This protein binds this small molecule.
Small molecule (SMILES): O=C(N[C@@H](CO)C(=O)OC[C@H](NC(=O)c1cccc(O)c1O)C(=O)OC[C@@H](NC(=O)c1cccc(O)c1O)C(=O)O)c1cccc(O)c1O

Sequence of chain 1.C:
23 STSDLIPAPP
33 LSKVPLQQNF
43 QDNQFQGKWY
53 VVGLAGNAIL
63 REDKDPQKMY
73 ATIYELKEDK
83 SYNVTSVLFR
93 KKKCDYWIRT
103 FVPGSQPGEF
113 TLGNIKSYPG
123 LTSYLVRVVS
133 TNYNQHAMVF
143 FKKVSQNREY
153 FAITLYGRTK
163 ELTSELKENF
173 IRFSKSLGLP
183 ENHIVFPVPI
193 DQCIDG

Binding-site contacts:
Ligand atom C9 contacts residue PHE143 of chain 1.C at 3.5 Å (hydrophobic).
Ligand atom C43 contacts residue TRP99 of chain 1.C at 3.6 Å (hydrophobic).
Ligand atom C44 contacts residue FE1 of chain 1.K at 2.9 Å.
Ligand atom O4 contacts residue TRP99 of chain 1.C at 3.6 Å (h-bond).
Ligand atom O48 contacts residue FE1 of chain 1.K at 2.2 Å.
Ligand atom C3 contacts residue LYS145 of chain 1.C at 3.4 Å.
Ligand atom O3 contacts residue LYS145 of chain 1.C at 3.0 Å (salt-bridge).
Ligand atom O4 contacts residue FE1 of chain 1.K at 2.3 Å.
Ligand atom C4 contacts residue FE1 of chain 1.K at 2.8 Å.
Ligand atom O35 contacts residue TRP99 of chain 1.C at 3.1 Å.
Ligand atom C46 contacts residue SER88 of chain 1.C at 3.6 Å.
Ligand atom C7 contacts residue TYR126 of chain 1.C at 3.6 Å (hydrophobic).
Ligand atom C34 contacts residue TRP99 of chain 1.C at 3.5 Å (hydrophobic).
Ligand atom C42 contacts residue TRP99 of chain 1.C at 3.4 Å (hydrophobic).
Ligand atom O41 contacts residue TRP99 of chain 1.C at 3.5 Å.
Ligand atom C1 contacts residue LYS145 of chain 1.C at 3.6 Å.
Ligand atom C10 contacts residue LEU123 of chain 1.C at 3.6 Å (hydrophobic).
Ligand atom C22 contacts residue LYS145 of chain 1.C at 3.5 Å.
Ligand atom O4 contacts residue TYR126 of chain 1.C at 2.9 Å (h-bond).
Ligand atom N3 contacts residue LYS145 of chain 1.C at 3.2 Å (salt-bridge).
Ligand atom C6 contacts residue TYR126 of chain 1.C at 3.5 Å (hydrophobic).
Ligand atom O14 contacts residue ALA60 of chain 1.C at 3.3 Å.
Ligand atom C19 contacts residue LYS145 of chain 1.C at 3.2 Å.
Ligand atom C4 contacts residue TRP99 of chain 1.C at 3.6 Å (hydrophobic).
Ligand atom C43 contacts residue FE1 of chain 1.K at 2.9 Å.
Ligand atom C6 contacts residue FE1 of chain 1.K at 3.1 Å.
Ligand atom C40 contacts residue TRP99 of chain 1.C at 3.6 Å (hydrophobic).
Ligand atom C1 contacts residue FE1 of chain 1.K at 2.6 Å.
Ligand atom C3 contacts residue FE1 of chain 1.K at 3.0 Å.
Ligand atom C4 contacts residue TYR126 of chain 1.C at 3.6 Å (hydrophobic).
Ligand atom O1 contacts residue LYS145 of chain 1.C at 3.0 Å (salt-bridge).
Ligand atom O1 contacts residue FE1 of chain 1.K at 1.7 Å.
Ligand atom C47 contacts residue TRP99 of chain 1.C at 3.5 Å (hydrophobic).
Ligand atom O49 contacts residue FE1 of chain 1.K at 2.2 Å.
Ligand atom O6 contacts residue FE1 of chain 1.K at 2.4 Å.
Ligand atom N1 contacts residue LYS145 of chain 1.C at 3.0 Å (salt-bridge).
Ligand atom O6 contacts residue TYR126 of chain 1.C at 2.4 Å (h-bond).
Ligand atom O41 contacts residue ARG92 of chain 1.C at 2.7 Å (salt-bridge).
Ligand atom O15 contacts residue LYS145 of chain 1.C at 3.3 Å (salt-bridge).
Ligand atom O3 contacts residue FE1 of chain 1.K at 2.0 Å.